The protein below binds the small molecule below.
Small molecule (SMILES): N[C@](CC1c2ccccc2Oc2ccccc21)(C(=O)O)[C@H]1C[C@@H]1C(=O)O

Binding-site contacts:
Ligand atom OAD contacts residue ARG39 of chain 2.A at 3.7 Å.
Ligand atom CAO contacts residue TYR125 of chain 2.A at 3.5 Å (hydrophobic).
Ligand atom OAE contacts residue SER126 of chain 2.A at 2.6 Å (h-bond).
Ligand atom OAB contacts residue ARG39 of chain 2.A at 3.7 Å.
Ligand atom OAE contacts residue THR149 of chain 2.A at 2.8 Å (h-bond).
Ligand atom OAC contacts residue TYR125 of chain 2.A at 3.5 Å.
Ligand atom CAK contacts residue TYR197 of chain 2.A at 3.6 Å (hydrophobic).
Ligand atom OAB contacts residue ARG43 of chain 2.A at 2.8 Å (salt-bridge).
Ligand atom CAW contacts residue THR149 of chain 2.A at 3.5 Å.
Ligand atom CAM contacts residue THR149 of chain 2.A at 3.4 Å.
Ligand atom CAG contacts residue ASP196 of chain 2.A at 3.7 Å.
Ligand atom CAQ contacts residue ARG39 of chain 2.A at 3.6 Å.
Ligand atom CAZ contacts residue SER124 of chain 2.A at 3.7 Å.
Ligand atom OAE contacts residue SER148 of chain 2.A at 3.3 Å.
Ligand atom CAR contacts residue SER126 of chain 2.A at 3.5 Å.
Ligand atom CAH contacts residue ASP276 of chain 2.A at 3.8 Å.
Ligand atom CAI contacts residue SER126 of chain 2.A at 3.6 Å.
Ligand atom NAA contacts residue THR149 of chain 2.A at 3.0 Å (h-bond).
Ligand atom CAL contacts residue TYR197 of chain 2.A at 3.4 Å (hydrophobic).
Ligand atom CAH contacts residue TYR197 of chain 2.A at 3.5 Å (hydrophobic).
Ligand atom OAB contacts residue ALA147 of chain 2.A at 3.7 Å.
Ligand atom CAY contacts residue ALA147 of chain 2.A at 3.8 Å (hydrophobic).
Ligand atom OAC contacts residue SER126 of chain 2.A at 2.9 Å (h-bond).
Ligand atom CAQ contacts residue LYS364 of chain 2.A at 3.7 Å.
Ligand atom CAT contacts residue TYR197 of chain 2.A at 3.8 Å (hydrophobic).
Ligand atom OAD contacts residue LYS364 of chain 2.A at 2.8 Å (salt-bridge).
Ligand atom CAQ contacts residue ARG43 of chain 2.A at 3.5 Å.
Ligand atom CAS contacts residue TYR197 of chain 2.A at 3.6 Å (hydrophobic).
Ligand atom OAB contacts residue SER124 of chain 2.A at 3.5 Å.
Ligand atom CAI contacts residue ASP196 of chain 2.A at 3.9 Å.
Ligand atom NAA contacts residue ALA147 of chain 2.A at 2.9 Å (h-bond).
Ligand atom CAM contacts residue ASP169 of chain 2.A at 3.7 Å.
Ligand atom CAZ contacts residue ALA147 of chain 2.A at 3.8 Å (hydrophobic).
Ligand atom CAU contacts residue TYR197 of chain 2.A at 3.5 Å (hydrophobic).
Ligand atom CAF contacts residue TYR197 of chain 2.A at 3.8 Å (hydrophobic).
Ligand atom CAL contacts residue ASP276 of chain 2.A at 3.9 Å.
Ligand atom CAM contacts residue SER126 of chain 2.A at 3.8 Å.
Ligand atom CAO contacts residue ARG39 of chain 2.A at 3.7 Å.
Ligand atom OAE contacts residue ALA147 of chain 2.A at 3.7 Å.
Ligand atom OAD contacts residue ARG43 of chain 2.A at 2.8 Å (salt-bridge).

Sequence of chain 2.A:
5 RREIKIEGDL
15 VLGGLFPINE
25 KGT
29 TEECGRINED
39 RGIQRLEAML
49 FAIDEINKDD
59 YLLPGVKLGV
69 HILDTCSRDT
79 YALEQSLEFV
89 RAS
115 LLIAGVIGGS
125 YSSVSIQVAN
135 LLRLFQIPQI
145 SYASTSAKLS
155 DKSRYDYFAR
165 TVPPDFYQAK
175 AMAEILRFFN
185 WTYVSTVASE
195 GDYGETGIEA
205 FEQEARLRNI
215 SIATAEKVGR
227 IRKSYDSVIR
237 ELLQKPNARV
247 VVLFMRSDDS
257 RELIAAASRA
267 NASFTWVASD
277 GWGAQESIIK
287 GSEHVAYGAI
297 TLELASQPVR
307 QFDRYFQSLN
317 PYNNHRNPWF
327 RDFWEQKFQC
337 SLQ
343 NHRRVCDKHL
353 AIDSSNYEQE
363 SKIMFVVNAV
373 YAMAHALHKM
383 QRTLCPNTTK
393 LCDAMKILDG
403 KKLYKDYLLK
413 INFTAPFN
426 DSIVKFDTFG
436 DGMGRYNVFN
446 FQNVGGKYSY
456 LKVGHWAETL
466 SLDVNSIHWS